Sequence of chain 1.B:
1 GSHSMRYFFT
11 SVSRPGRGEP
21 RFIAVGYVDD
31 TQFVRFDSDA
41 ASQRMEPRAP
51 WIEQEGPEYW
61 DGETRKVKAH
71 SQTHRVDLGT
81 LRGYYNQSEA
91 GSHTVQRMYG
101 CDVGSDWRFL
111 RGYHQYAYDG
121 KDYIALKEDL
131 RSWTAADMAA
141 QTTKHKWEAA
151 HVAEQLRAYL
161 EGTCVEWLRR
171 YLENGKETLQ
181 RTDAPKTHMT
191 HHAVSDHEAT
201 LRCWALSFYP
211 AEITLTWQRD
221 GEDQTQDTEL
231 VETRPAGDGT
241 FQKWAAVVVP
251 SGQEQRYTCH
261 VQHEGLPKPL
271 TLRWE

Sequence of chain 1.D:
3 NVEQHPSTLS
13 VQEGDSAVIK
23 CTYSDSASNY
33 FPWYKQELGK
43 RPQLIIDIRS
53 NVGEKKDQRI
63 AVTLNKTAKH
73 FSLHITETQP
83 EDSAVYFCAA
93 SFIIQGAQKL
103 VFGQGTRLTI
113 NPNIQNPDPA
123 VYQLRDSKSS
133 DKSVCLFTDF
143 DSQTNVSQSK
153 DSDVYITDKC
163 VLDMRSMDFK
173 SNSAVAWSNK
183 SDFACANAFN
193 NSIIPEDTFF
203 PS

Sequence of chain 1.E:
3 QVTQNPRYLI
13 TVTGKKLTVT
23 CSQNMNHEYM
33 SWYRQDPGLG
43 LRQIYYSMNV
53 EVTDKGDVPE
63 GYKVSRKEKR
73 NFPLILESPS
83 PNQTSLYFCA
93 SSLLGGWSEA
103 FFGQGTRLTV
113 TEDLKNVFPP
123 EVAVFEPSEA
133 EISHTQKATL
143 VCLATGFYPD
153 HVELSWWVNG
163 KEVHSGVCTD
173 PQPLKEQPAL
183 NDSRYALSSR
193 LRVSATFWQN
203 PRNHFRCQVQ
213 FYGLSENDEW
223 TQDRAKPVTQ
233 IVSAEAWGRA

This protein binds this small molecule.
Small molecule (SMILES): CC[C@H](C)[C@H](/N=C/CN)C(=O)N[C@@H](CC(C)C)C(=O)NCC(=O)N[C@@H](Cc1ccccc1)C(=O)N[C@H](C(=O)N[C@@H](Cc1ccccc1)C(=O)N[C@H](C(=O)N[C@@H](CC(C)C)C(=O)O)[C@@H](C)O)C(C)C

Binding-site contacts:
Ligand atom N contacts residue TYR171 of chain 1.B at 2.9 Å (h-bond).
Ligand atom CG contacts residue ASP77 of chain 1.B at 3.4 Å.
Ligand atom CG1 contacts residue GLU63 of chain 1.B at 3.3 Å.
Ligand atom N contacts residue GLU63 of chain 1.B at 2.9 Å (salt-bridge).
Ligand atom C contacts residue GLN100 of chain 1.D at 3.6 Å.
Ligand atom OXT contacts residue LYS146 of chain 1.B at 2.6 Å (salt-bridge).
Ligand atom CB contacts residue TYR99 of chain 1.B at 3.6 Å (hydrophobic).
Ligand atom CZ contacts residue ARG97 of chain 1.B at 3.6 Å.
Ligand atom CB contacts residue THR73 of chain 1.B at 3.4 Å.
Ligand atom CA contacts residue TYR7 of chain 1.B at 3.3 Å (hydrophobic).
Ligand atom CB contacts residue TYR99 of chain 1.B at 3.3 Å (hydrophobic).
Ligand atom CA contacts residue GLN100 of chain 1.D at 3.2 Å.
Ligand atom O contacts residue GLN100 of chain 1.D at 3.4 Å.
Ligand atom C contacts residue TYR7 of chain 1.B at 3.5 Å (hydrophobic).
Ligand atom CD1 contacts residue ARG97 of chain 1.B at 3.5 Å.
Ligand atom N contacts residue TYR7 of chain 1.B at 3.1 Å (h-bond).
Ligand atom O contacts residue LYS146 of chain 1.B at 3.1 Å (salt-bridge).
Ligand atom CE2 contacts residue TRP147 of chain 1.B at 3.5 Å (hydrophobic).
Ligand atom O contacts residue THR143 of chain 1.B at 2.7 Å (h-bond).
Ligand atom N contacts residue TYR99 of chain 1.B at 3.0 Å (h-bond).
Ligand atom CB contacts residue GLN100 of chain 1.D at 3.4 Å.
Ligand atom O contacts residue ILE95 of chain 1.D at 3.3 Å.
Ligand atom OG1 contacts residue LEU96 of chain 1.E at 3.4 Å.
Ligand atom CA contacts residue GLU63 of chain 1.B at 3.3 Å.
Ligand atom N contacts residue ASP77 of chain 1.B at 3.0 Å (salt-bridge).
Ligand atom O contacts residue HIS70 of chain 1.B at 3.3 Å.
Ligand atom N contacts residue GLN100 of chain 1.D at 3.0 Å (h-bond).
Ligand atom N contacts residue TRP167 of chain 1.B at 3.2 Å.
Ligand atom CG2 contacts residue TYR7 of chain 1.B at 3.4 Å (hydrophobic).
Ligand atom O contacts residue LYS66 of chain 1.B at 3.5 Å.
Ligand atom CD2 contacts residue TRP147 of chain 1.B at 3.5 Å (hydrophobic).
Ligand atom O contacts residue TRP99 of chain 1.E at 3.0 Å (h-bond).
Ligand atom O contacts residue LYS66 of chain 1.B at 2.9 Å (salt-bridge).
Ligand atom CG2 contacts residue THR73 of chain 1.B at 3.5 Å.
Ligand atom CD2 contacts residue TYR159 of chain 1.B at 3.5 Å (hydrophobic).
Ligand atom O contacts residue TYR84 of chain 1.B at 3.1 Å (h-bond).
Ligand atom CD1 contacts residue TRP99 of chain 1.E at 3.6 Å (hydrophobic).
Ligand atom C contacts residue LYS146 of chain 1.B at 3.1 Å.
Ligand atom O contacts residue THR73 of chain 1.B at 3.3 Å.
Ligand atom O contacts residue TRP147 of chain 1.B at 3.0 Å (h-bond).